This protein binds this small molecule.
Small molecule (SMILES): CC(=O)N[C@@H]1[C@@H](O)[C@H](O)[C@@H](CO)O[C@H]1O

Binding-site contacts:
Ligand atom C2 contacts residue ASN405 of chain 1.B at 2.4 Å.
Ligand atom C3 contacts residue ASN405 of chain 1.B at 3.8 Å.
Ligand atom O7 contacts residue ASN405 of chain 1.B at 3.6 Å.
Ligand atom C4 contacts residue ASN405 of chain 1.B at 4.2 Å.
Ligand atom C1 contacts residue ASN405 of chain 1.B at 1.4 Å.
Ligand atom O5 contacts residue ASN405 of chain 1.B at 2.5 Å (h-bond).
Ligand atom C5 contacts residue ASN405 of chain 1.B at 3.7 Å.
Ligand atom C8 contacts residue ASN405 of chain 1.B at 4.4 Å.
Ligand atom N2 contacts residue ASN405 of chain 1.B at 2.8 Å (h-bond).
Ligand atom C7 contacts residue ASN405 of chain 1.B at 3.4 Å.

Sequence of chain 1.B:
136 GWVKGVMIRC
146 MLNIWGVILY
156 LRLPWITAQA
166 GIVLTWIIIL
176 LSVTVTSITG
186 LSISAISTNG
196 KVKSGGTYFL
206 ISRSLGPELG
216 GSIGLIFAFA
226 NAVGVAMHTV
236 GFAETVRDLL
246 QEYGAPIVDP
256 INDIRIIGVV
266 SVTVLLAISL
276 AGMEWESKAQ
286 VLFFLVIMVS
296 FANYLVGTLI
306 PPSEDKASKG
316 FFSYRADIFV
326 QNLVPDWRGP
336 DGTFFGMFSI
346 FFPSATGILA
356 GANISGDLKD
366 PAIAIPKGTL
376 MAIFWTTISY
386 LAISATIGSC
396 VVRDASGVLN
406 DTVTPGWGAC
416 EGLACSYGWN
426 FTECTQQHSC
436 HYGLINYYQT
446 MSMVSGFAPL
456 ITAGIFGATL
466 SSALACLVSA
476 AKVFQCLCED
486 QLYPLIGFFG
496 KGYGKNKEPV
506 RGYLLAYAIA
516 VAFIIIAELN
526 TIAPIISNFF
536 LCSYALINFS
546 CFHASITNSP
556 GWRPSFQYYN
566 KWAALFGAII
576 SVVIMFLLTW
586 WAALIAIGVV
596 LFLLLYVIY